Binding-site contacts:
Ligand atom CE contacts residue ARG35 of chain 2.A at 3.8 Å.
Ligand atom CA contacts residue ASP229 of chain 2.A at 3.8 Å.
Ligand atom CA contacts residue ASP229 of chain 2.A at 3.6 Å.
Ligand atom O contacts residue SER231 of chain 2.A at 3.2 Å.
Ligand atom C contacts residue SER231 of chain 2.A at 3.8 Å.
Ligand atom CD1 contacts residue LYS28 of chain 2.A at 3.4 Å.
Ligand atom O contacts residue LEU4 of chain 2.A at 3.7 Å.
Ligand atom CA contacts residue SER231 of chain 2.A at 3.6 Å.
Ligand atom O contacts residue ILE232 of chain 2.A at 3.6 Å (h-bond).
Ligand atom CD2 contacts residue GLU20 of chain 2.A at 3.6 Å.
Ligand atom OG contacts residue ARG34 of chain 2.A at 3.7 Å.
Ligand atom N contacts residue ARG34 of chain 2.A at 3.9 Å.
Ligand atom CB contacts residue ARG35 of chain 2.A at 3.4 Å.
Ligand atom O contacts residue ASN2 of chain 2.A at 3.8 Å.
Ligand atom CG2 contacts residue LEU31 of chain 2.A at 3.8 Å (hydrophobic).
Ligand atom CB contacts residue SER24 of chain 2.A at 3.8 Å.
Ligand atom CD1 contacts residue LEU31 of chain 2.A at 3.6 Å (hydrophobic).
Ligand atom CA contacts residue ARG6 of chain 2.A at 3.7 Å.
Ligand atom C contacts residue ASP229 of chain 2.A at 3.8 Å.
Ligand atom CG contacts residue ILE230 of chain 2.A at 3.6 Å (hydrophobic).
Ligand atom O contacts residue ARG34 of chain 2.A at 2.8 Å (salt-bridge).
Ligand atom N contacts residue ARG34 of chain 2.A at 3.4 Å (salt-bridge).
Ligand atom OG contacts residue ASP229 of chain 2.A at 3.6 Å.
Ligand atom CG contacts residue ARG35 of chain 2.A at 3.1 Å.
Ligand atom CA contacts residue ARG35 of chain 2.A at 3.8 Å.
Ligand atom CD1 contacts residue LEU27 of chain 2.A at 3.8 Å (hydrophobic).
Ligand atom CB contacts residue VAL39 of chain 2.A at 3.7 Å (hydrophobic).
Ligand atom NZ contacts residue THR217 of chain 2.A at 3.8 Å.
Ligand atom O contacts residue ARG6 of chain 2.A at 3.4 Å (salt-bridge).
Ligand atom CB contacts residue ILE230 of chain 2.A at 3.6 Å (hydrophobic).
Ligand atom CD1 contacts residue LEU27 of chain 2.A at 3.6 Å (hydrophobic).
Ligand atom N contacts residue ASP229 of chain 2.A at 2.8 Å (salt-bridge).
Ligand atom CD2 contacts residue SER24 of chain 2.A at 3.5 Å.
Ligand atom N contacts residue ASP229 of chain 2.A at 3.2 Å (salt-bridge).
Ligand atom CE contacts residue VAL37 of chain 2.A at 3.7 Å (hydrophobic).
Ligand atom C contacts residue ARG34 of chain 2.A at 3.7 Å.
Ligand atom CD1 contacts residue ILE230 of chain 2.A at 3.5 Å (hydrophobic).
Ligand atom N contacts residue ARG34 of chain 2.A at 3.7 Å.
Ligand atom CE contacts residue VAL36 of chain 2.A at 3.7 Å (hydrophobic).
Ligand atom N contacts residue ILE230 of chain 2.A at 3.1 Å (h-bond).

Sequence of chain 2.A:
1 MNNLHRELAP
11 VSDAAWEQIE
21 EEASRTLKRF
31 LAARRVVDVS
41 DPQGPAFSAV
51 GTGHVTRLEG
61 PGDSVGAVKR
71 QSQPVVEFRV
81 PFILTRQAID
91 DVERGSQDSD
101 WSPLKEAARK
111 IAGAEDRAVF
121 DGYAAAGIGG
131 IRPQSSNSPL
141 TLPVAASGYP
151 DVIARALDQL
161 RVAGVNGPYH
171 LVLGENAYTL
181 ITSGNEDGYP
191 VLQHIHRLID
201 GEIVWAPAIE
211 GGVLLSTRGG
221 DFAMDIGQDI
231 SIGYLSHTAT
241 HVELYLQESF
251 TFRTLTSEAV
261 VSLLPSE

A small-molecule ligand and the protein it binds are described below.
Small molecule (SMILES): CC[C@H](C)[C@H](NC(=O)[C@H](CC(N)=O)NC(=O)[C@H](CC(C)C)NC(=O)[C@H](CO)NC(=O)CNC(=O)[C@@H](N)CO)C(=O)NCC(=O)N[C@@H](CO)C(=O)N[C@@H](CC(C)C)C(=O)N[C@H](C=O)CCCCN